The protein below binds the small molecule below.
Small molecule (SMILES): CC(=O)N[C@@H]1[C@@H](O)[C@H](O)[C@@H](CO)O[C@H]1O

Binding-site contacts:
Ligand atom C3 contacts residue ASN286 of chain 1.A at 3.8 Å.
Ligand atom N2 contacts residue ASN286 of chain 1.A at 2.9 Å (h-bond).
Ligand atom O7 contacts residue ASN286 of chain 1.A at 3.1 Å (h-bond).
Ligand atom C8 contacts residue THR276 of chain 1.A at 4.0 Å.
Ligand atom C1 contacts residue ASN286 of chain 1.A at 1.4 Å.
Ligand atom C7 contacts residue ASN286 of chain 1.A at 3.3 Å.
Ligand atom O7 contacts residue ASN275 of chain 1.A at 4.1 Å.
Ligand atom O5 contacts residue ASN286 of chain 1.A at 2.4 Å (h-bond).
Ligand atom C2 contacts residue ASN286 of chain 1.A at 2.5 Å.
Ligand atom C7 contacts residue ASN275 of chain 1.A at 4.3 Å.
Ligand atom C5 contacts residue ASN286 of chain 1.A at 3.7 Å.
Ligand atom C4 contacts residue ASN286 of chain 1.A at 4.2 Å.
Ligand atom C8 contacts residue ASN275 of chain 1.A at 3.6 Å.

Sequence of chain 1.A:
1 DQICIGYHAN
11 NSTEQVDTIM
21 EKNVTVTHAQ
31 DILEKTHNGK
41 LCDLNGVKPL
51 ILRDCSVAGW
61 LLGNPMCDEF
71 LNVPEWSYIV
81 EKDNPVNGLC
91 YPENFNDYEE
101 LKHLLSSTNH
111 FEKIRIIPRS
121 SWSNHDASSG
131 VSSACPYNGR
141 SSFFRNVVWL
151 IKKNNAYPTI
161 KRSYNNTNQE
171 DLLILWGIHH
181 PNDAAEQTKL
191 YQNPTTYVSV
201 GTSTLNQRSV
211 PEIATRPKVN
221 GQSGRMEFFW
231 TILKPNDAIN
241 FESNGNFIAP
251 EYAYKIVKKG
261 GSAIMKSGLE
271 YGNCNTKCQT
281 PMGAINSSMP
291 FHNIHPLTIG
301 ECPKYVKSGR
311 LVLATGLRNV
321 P